A small-molecule ligand and the protein it binds are described below.
Small molecule (SMILES): CC(=O)N[C@H]1[C@H](O[C@H]2[C@H](O)[C@@H](NC(C)=O)CO[C@@H]2CO)O[C@H](CO)[C@@H](O)[C@@H]1O

Sequence of chain 1.A:
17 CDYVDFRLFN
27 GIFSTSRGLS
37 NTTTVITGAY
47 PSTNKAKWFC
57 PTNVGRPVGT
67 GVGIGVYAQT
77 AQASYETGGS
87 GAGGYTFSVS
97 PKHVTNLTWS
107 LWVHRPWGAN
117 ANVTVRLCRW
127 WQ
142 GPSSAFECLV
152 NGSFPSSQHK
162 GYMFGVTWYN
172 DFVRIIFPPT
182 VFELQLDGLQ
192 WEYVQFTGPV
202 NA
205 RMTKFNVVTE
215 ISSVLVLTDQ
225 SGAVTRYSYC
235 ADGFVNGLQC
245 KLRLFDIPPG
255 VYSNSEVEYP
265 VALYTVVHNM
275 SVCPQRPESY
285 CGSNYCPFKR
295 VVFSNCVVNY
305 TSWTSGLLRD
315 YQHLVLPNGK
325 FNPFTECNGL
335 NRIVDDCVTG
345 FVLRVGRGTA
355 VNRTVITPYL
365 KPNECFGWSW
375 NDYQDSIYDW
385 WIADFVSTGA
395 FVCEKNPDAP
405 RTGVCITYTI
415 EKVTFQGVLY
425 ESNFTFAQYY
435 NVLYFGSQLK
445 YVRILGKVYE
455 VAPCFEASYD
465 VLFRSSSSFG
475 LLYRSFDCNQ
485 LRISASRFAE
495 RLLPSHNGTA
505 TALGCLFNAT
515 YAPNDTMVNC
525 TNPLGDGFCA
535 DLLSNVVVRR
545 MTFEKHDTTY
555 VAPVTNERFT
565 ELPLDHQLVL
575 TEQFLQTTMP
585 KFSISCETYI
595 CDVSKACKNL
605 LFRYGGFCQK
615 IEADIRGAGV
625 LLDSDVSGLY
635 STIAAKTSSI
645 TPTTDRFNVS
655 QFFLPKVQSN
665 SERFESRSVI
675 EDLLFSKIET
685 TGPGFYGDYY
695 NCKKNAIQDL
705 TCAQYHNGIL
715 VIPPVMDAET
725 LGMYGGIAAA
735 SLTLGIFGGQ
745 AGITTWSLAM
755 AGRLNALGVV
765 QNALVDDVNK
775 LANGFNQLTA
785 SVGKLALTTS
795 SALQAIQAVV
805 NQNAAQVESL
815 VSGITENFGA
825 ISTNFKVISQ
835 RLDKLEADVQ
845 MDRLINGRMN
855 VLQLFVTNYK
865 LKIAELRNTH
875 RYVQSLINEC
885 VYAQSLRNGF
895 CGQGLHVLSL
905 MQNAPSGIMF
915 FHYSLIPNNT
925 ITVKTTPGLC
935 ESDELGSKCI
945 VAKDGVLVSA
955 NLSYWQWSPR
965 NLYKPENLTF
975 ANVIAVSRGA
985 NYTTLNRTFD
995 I

Binding-site contacts:
Ligand atom C4 contacts residue ASN501 of chain 1.A at 4.2 Å.
Ligand atom N2 contacts residue GLN484 of chain 1.A at 4.1 Å.
Ligand atom C1 contacts residue ASN501 of chain 1.A at 1.4 Å.
Ligand atom C1 contacts residue GLN484 of chain 1.A at 4.2 Å.
Ligand atom C8 contacts residue ILE487 of chain 1.A at 4.3 Å (hydrophobic).
Ligand atom C3 contacts residue GLN484 of chain 1.A at 4.3 Å.
Ligand atom C2 contacts residue GLN484 of chain 1.A at 4.5 Å.
Ligand atom C3 contacts residue ASN501 of chain 1.A at 3.8 Å.
Ligand atom O5 contacts residue ASN501 of chain 1.A at 2.3 Å (h-bond).
Ligand atom C8 contacts residue ASN501 of chain 1.A at 4.4 Å.
Ligand atom O7 contacts residue LEU496 of chain 1.A at 4.5 Å.
Ligand atom N2 contacts residue ASN501 of chain 1.A at 3.0 Å (h-bond).
Ligand atom C2 contacts residue ASN501 of chain 1.A at 2.5 Å.
Ligand atom C8 contacts residue LEU496 of chain 1.A at 3.7 Å (hydrophobic).
Ligand atom C5 contacts residue ASN501 of chain 1.A at 3.6 Å.
Ligand atom O7 contacts residue ASN501 of chain 1.A at 3.0 Å (h-bond).
Ligand atom C7 contacts residue ASN501 of chain 1.A at 3.2 Å.